A protein and the small-molecule ligand that binds it are described below.
Small molecule (SMILES): CC(=O)N[C@@H]1[C@@H](O)[C@H](O)[C@@H](CO)O[C@H]1O

Sequence of chain 1.A:
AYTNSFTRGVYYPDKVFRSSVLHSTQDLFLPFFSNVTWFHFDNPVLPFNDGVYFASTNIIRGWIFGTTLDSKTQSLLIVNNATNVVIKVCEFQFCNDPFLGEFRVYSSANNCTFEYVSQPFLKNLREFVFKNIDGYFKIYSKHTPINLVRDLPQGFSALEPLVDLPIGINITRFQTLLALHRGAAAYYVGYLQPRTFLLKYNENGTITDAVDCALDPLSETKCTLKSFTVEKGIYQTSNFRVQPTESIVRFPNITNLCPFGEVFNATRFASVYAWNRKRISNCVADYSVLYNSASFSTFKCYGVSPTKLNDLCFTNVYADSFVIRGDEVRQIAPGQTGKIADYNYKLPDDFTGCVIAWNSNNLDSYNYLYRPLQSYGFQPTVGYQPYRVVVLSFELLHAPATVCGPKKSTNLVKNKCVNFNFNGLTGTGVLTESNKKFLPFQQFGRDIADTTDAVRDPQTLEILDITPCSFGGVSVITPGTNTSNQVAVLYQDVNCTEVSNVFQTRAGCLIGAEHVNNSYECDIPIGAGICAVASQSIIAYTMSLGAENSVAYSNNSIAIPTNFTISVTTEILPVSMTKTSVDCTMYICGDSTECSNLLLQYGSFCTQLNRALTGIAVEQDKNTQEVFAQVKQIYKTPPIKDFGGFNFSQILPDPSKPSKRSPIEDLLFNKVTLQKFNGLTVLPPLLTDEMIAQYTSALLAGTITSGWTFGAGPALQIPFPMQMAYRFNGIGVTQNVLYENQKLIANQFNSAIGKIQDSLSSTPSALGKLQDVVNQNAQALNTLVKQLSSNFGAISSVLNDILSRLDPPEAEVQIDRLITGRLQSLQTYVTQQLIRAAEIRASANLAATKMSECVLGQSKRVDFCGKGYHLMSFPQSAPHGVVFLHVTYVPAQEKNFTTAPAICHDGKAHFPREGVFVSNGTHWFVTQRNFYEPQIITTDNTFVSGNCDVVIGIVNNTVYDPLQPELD

Binding-site contacts:
Ligand atom C4 contacts residue ASN61 of chain 1.A at 4.2 Å.
Ligand atom C3 contacts residue ASN61 of chain 1.A at 3.8 Å.
Ligand atom N2 contacts residue ASN61 of chain 1.A at 2.9 Å (h-bond).
Ligand atom N2 contacts residue TYR28 of chain 1.A at 4.3 Å.
Ligand atom O7 contacts residue ASN61 of chain 1.A at 3.7 Å.
Ligand atom O6 contacts residue PHE59 of chain 1.A at 4.3 Å.
Ligand atom C8 contacts residue TYR28 of chain 1.A at 3.8 Å (hydrophobic).
Ligand atom C1 contacts residue ASN61 of chain 1.A at 1.4 Å.
Ligand atom C7 contacts residue ASN61 of chain 1.A at 3.5 Å.
Ligand atom C2 contacts residue ASN61 of chain 1.A at 2.4 Å.
Ligand atom C5 contacts residue ASN61 of chain 1.A at 3.7 Å.
Ligand atom O5 contacts residue ASN61 of chain 1.A at 2.4 Å (h-bond).